Sequence of chain 1.A:
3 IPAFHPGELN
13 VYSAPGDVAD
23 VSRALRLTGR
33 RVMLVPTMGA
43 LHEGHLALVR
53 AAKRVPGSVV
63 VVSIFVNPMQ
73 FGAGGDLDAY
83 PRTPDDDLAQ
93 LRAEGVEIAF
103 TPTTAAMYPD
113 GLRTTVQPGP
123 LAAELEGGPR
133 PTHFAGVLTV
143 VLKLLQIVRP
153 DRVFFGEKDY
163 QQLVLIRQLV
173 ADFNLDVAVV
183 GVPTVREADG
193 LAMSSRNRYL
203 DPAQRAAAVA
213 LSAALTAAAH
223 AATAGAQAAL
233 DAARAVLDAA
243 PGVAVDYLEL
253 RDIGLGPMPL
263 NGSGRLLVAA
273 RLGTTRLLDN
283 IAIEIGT

Binding-site contacts:
Ligand atom C4 contacts residue THR39 of chain 1.A at 3.7 Å.
Ligand atom C5 contacts residue VAL139 of chain 1.A at 4.4 Å (hydrophobic).
Ligand atom O4 contacts residue GLN72 of chain 1.A at 2.8 Å (h-bond).
Ligand atom C4 contacts residue MET40 of chain 1.A at 4.2 Å (hydrophobic).
Ligand atom O3 contacts residue GLN164 of chain 1.A at 2.8 Å (h-bond).
Ligand atom C3 contacts residue GLN164 of chain 1.A at 4.4 Å.
Ligand atom C2 contacts residue MET40 of chain 1.A at 3.8 Å (hydrophobic).
Ligand atom C6 contacts residue VAL143 of chain 1.A at 4.1 Å (hydrophobic).
Ligand atom C6 contacts residue VAL142 of chain 1.A at 3.5 Å (hydrophobic).
Ligand atom C5 contacts residue VAL143 of chain 1.A at 4.0 Å (hydrophobic).
Ligand atom C5 contacts residue PHE157 of chain 1.A at 3.8 Å (hydrophobic).
Ligand atom O2 contacts residue MET40 of chain 1.A at 3.6 Å.
Ligand atom O3 contacts residue GLN72 of chain 1.A at 2.8 Å (h-bond).
Ligand atom C3 contacts residue GLN72 of chain 1.A at 4.4 Å.
Ligand atom C2 contacts residue GLN164 of chain 1.A at 3.9 Å.
Ligand atom O1 contacts residue GLN164 of chain 1.A at 2.8 Å (h-bond).
Ligand atom O3 contacts residue VAL139 of chain 1.A at 3.9 Å.
Ligand atom C6 contacts residue VAL139 of chain 1.A at 4.3 Å (hydrophobic).
Ligand atom O4 contacts residue ASN69 of chain 1.A at 3.9 Å.
Ligand atom C2 contacts residue GLN72 of chain 1.A at 3.6 Å.
Ligand atom C4 contacts residue PRO38 of chain 1.A at 3.6 Å (hydrophobic).
Ligand atom O4 contacts residue VAL142 of chain 1.A at 3.4 Å.
Ligand atom C5 contacts residue GLN164 of chain 1.A at 3.7 Å.
Ligand atom O4 contacts residue MET40 of chain 1.A at 3.8 Å.
Ligand atom O2 contacts residue THR39 of chain 1.A at 4.1 Å.
Ligand atom C6 contacts residue GLN72 of chain 1.A at 3.4 Å.
Ligand atom C1 contacts residue MET40 of chain 1.A at 4.2 Å (hydrophobic).
Ligand atom C1 contacts residue GLN164 of chain 1.A at 3.9 Å.

This protein binds this small molecule.
Small molecule (SMILES): CC(C)(CO)[C@@H](O)C(=O)[O-]